Binding-site contacts:
Ligand atom CE1 contacts residue ILE179 of chain 1.B at 4.3 Å (hydrophobic).
Ligand atom CA contacts residue PRO1 of chain 1.K at 2.6 Å (hydrophobic).
Ligand atom CZ contacts residue GLU94 of chain 1.B at 3.1 Å.
Ligand atom CB contacts residue TRP227 of chain 1.B at 4.5 Å (hydrophobic).
Ligand atom CB contacts residue ILE179 of chain 1.B at 4.0 Å (hydrophobic).
Ligand atom CD1 contacts residue ILE179 of chain 1.B at 3.7 Å (hydrophobic).
Ligand atom CG contacts residue ILE179 of chain 1.B at 3.9 Å (hydrophobic).
Ligand atom C contacts residue PRO1 of chain 1.K at 1.5 Å (hydrophobic).
Ligand atom CE1 contacts residue LEU96 of chain 1.B at 4.2 Å (hydrophobic).
Ligand atom CD1 contacts residue TRP227 of chain 1.B at 3.7 Å (hydrophobic).
Ligand atom O contacts residue TRP227 of chain 1.B at 3.1 Å.
Ligand atom C contacts residue GLY228 of chain 1.B at 3.7 Å.
Ligand atom O contacts residue OJK1 of chain 1.L at 3.3 Å (h-bond).
Ligand atom CE1 contacts residue TRP227 of chain 1.B at 4.2 Å (hydrophobic).
Ligand atom CB contacts residue GLY228 of chain 1.B at 3.7 Å.
Ligand atom CD1 contacts residue PRO1 of chain 1.K at 3.8 Å (hydrophobic).
Ligand atom CA contacts residue GLY228 of chain 1.B at 3.5 Å.
Ligand atom CZ contacts residue LEU96 of chain 1.B at 4.1 Å (hydrophobic).
Ligand atom O contacts residue PRO1 of chain 1.K at 2.3 Å (h-bond).
Ligand atom C contacts residue TRP227 of chain 1.B at 3.9 Å (hydrophobic).
Ligand atom CE2 contacts residue GLU94 of chain 1.B at 3.6 Å.
Ligand atom CB contacts residue PRO1 of chain 1.K at 3.4 Å (hydrophobic).
Ligand atom CE2 contacts residue PRO1 of chain 1.K at 4.2 Å (hydrophobic).
Ligand atom N contacts residue GLU229 of chain 1.B at 4.5 Å.
Ligand atom CE1 contacts residue GLU94 of chain 1.B at 4.1 Å.
Ligand atom CE2 contacts residue TYR47 of chain 1.B at 3.7 Å (hydrophobic).
Ligand atom CD2 contacts residue PRO1 of chain 1.K at 3.6 Å (hydrophobic).
Ligand atom N contacts residue PRO1 of chain 1.K at 3.7 Å.
Ligand atom C contacts residue OJK1 of chain 1.L at 3.8 Å.
Ligand atom N contacts residue GLY228 of chain 1.B at 2.8 Å (h-bond).
Ligand atom CE1 contacts residue ASN95 of chain 1.B at 3.8 Å.
Ligand atom CB contacts residue GLU229 of chain 1.B at 4.5 Å.
Ligand atom CG contacts residue PRO1 of chain 1.K at 3.4 Å (hydrophobic).
Ligand atom CZ contacts residue ASN95 of chain 1.B at 3.8 Å.
Ligand atom CD2 contacts residue TYR47 of chain 1.B at 4.3 Å (hydrophobic).
Ligand atom O contacts residue GLY228 of chain 1.B at 3.0 Å (h-bond).

This protein binds this small molecule.
Small molecule (SMILES): N[C@H](Cc1ccccc1)C(=O)O

Sequence of chain 1.B:
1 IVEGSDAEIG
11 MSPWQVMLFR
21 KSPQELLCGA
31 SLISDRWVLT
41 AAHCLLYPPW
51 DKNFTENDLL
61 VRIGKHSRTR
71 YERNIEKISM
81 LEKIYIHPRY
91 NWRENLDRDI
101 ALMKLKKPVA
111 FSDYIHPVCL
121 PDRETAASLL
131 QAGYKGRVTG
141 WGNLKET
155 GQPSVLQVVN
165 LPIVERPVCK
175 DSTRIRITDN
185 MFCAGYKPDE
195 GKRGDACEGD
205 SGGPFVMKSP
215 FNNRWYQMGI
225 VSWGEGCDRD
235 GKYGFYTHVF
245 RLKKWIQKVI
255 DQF